Sequence of chain 3.A:
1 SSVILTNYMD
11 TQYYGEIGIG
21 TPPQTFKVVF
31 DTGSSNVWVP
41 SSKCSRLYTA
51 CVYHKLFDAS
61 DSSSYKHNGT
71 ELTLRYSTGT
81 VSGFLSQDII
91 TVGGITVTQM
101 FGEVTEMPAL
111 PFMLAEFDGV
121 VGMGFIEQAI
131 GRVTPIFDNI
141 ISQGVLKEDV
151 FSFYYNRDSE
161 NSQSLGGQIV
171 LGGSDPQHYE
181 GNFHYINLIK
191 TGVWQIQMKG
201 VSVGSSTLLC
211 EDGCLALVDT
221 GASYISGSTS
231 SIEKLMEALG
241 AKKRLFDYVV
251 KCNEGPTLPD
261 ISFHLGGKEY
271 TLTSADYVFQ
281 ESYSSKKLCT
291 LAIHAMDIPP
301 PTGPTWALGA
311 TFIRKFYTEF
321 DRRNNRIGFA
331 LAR

A protein and the small-molecule ligand that binds it are described below.
Small molecule (SMILES): CC(=O)N[C@@H]1[C@@H](O)[C@H](O)[C@@H](CO)O[C@H]1O

Binding-site contacts:
Ligand atom C2 contacts residue ASN68 of chain 3.A at 2.4 Å.
Ligand atom C4 contacts residue ASN68 of chain 3.A at 4.2 Å.
Ligand atom N2 contacts residue ASN68 of chain 3.A at 2.9 Å (h-bond).
Ligand atom C7 contacts residue ASN68 of chain 3.A at 3.3 Å.
Ligand atom O7 contacts residue HIS67 of chain 3.A at 3.8 Å.
Ligand atom C5 contacts residue ASN68 of chain 3.A at 3.7 Å.
Ligand atom C1 contacts residue ASN68 of chain 3.A at 1.4 Å.
Ligand atom C8 contacts residue ASN68 of chain 3.A at 3.5 Å.
Ligand atom N2 contacts residue THR70 of chain 3.A at 3.9 Å.
Ligand atom C3 contacts residue ASN68 of chain 3.A at 3.8 Å.
Ligand atom C2 contacts residue THR70 of chain 3.A at 4.4 Å.
Ligand atom O5 contacts residue ASN68 of chain 3.A at 2.4 Å (h-bond).
Ligand atom C1 contacts residue THR70 of chain 3.A at 4.0 Å.
Ligand atom O7 contacts residue ASN68 of chain 3.A at 3.0 Å (h-bond).